Sequence of chain 2.A:
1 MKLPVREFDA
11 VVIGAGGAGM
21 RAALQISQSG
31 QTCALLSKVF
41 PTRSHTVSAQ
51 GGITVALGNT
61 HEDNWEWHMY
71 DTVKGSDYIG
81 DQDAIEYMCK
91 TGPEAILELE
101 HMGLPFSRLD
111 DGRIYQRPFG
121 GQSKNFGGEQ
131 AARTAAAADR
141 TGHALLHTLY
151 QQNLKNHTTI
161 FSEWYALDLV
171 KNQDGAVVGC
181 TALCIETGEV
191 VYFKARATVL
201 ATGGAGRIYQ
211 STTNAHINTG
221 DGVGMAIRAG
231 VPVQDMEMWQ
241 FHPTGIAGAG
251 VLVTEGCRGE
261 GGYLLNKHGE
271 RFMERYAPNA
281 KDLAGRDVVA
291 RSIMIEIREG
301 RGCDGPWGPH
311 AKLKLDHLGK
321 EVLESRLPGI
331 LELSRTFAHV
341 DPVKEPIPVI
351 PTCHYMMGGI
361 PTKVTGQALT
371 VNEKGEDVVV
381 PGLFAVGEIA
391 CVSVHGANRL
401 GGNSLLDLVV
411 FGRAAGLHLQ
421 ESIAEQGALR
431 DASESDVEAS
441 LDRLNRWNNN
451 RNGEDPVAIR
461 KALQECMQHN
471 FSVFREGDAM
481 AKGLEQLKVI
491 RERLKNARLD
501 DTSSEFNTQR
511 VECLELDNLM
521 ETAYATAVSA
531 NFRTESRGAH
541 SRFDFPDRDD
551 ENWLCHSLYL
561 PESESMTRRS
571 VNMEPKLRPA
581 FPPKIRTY

Binding-site contacts:
Ligand atom O5 contacts residue THR254 of chain 2.A at 2.6 Å.
Ligand atom O4 contacts residue GLU255 of chain 2.A at 2.2 Å (salt-bridge).
Ligand atom C1 contacts residue ARG399 of chain 2.A at 3.3 Å.
Ligand atom O4 contacts residue HIS242 of chain 2.A at 3.2 Å.
Ligand atom C4 contacts residue PHE126 of chain 2.A at 4.0 Å (hydrophobic).
Ligand atom C4 contacts residue THR254 of chain 2.A at 3.4 Å.
Ligand atom C1 contacts residue GLY402 of chain 2.A at 3.6 Å.
Ligand atom O4 contacts residue GLY256 of chain 2.A at 4.1 Å.
Ligand atom O3 contacts residue GLY51 of chain 2.A at 3.7 Å.
Ligand atom O2 contacts residue FAD1 of chain 2.G at 3.1 Å (h-bond).
Ligand atom O4 contacts residue ARG286 of chain 2.A at 3.6 Å (salt-bridge).
Ligand atom O4 contacts residue THR254 of chain 2.A at 3.2 Å.
Ligand atom C4 contacts residue HIS242 of chain 2.A at 3.8 Å.
Ligand atom C1 contacts residue GLY401 of chain 2.A at 4.1 Å.
Ligand atom C3 contacts residue PHE126 of chain 2.A at 3.9 Å (hydrophobic).
Ligand atom C4 contacts residue GLU255 of chain 2.A at 3.1 Å.
Ligand atom C1 contacts residue PHE126 of chain 2.A at 4.2 Å (hydrophobic).
Ligand atom C3 contacts residue HIS242 of chain 2.A at 4.0 Å.
Ligand atom O4 contacts residue PHE126 of chain 2.A at 3.8 Å.
Ligand atom C2 contacts residue ARG286 of chain 2.A at 3.7 Å.
Ligand atom O5 contacts residue GLN50 of chain 2.A at 3.8 Å.
Ligand atom C1 contacts residue FAD1 of chain 2.G at 3.5 Å.
Ligand atom O2 contacts residue GLY401 of chain 2.A at 3.3 Å.
Ligand atom O3 contacts residue LEU252 of chain 2.A at 4.1 Å.
Ligand atom O5 contacts residue GLY51 of chain 2.A at 3.3 Å (h-bond).
Ligand atom C2 contacts residue GLU255 of chain 2.A at 3.9 Å.
Ligand atom O1 contacts residue ARG399 of chain 2.A at 2.5 Å (salt-bridge).
Ligand atom O5 contacts residue GLU255 of chain 2.A at 3.3 Å (salt-bridge).
Ligand atom O5 contacts residue LEU252 of chain 2.A at 3.9 Å.
Ligand atom C1 contacts residue HIS354 of chain 2.A at 3.8 Å.
Ligand atom O2 contacts residue ARG399 of chain 2.A at 3.5 Å (salt-bridge).
Ligand atom O3 contacts residue FAD1 of chain 2.G at 2.5 Å (h-bond).
Ligand atom C2 contacts residue HIS242 of chain 2.A at 3.6 Å.
Ligand atom O1 contacts residue HIS354 of chain 2.A at 2.8 Å (h-bond).
Ligand atom O1 contacts residue FAD1 of chain 2.G at 3.3 Å.
Ligand atom C4 contacts residue GLY51 of chain 2.A at 4.0 Å.
Ligand atom C2 contacts residue PHE126 of chain 2.A at 3.5 Å (hydrophobic).
Ligand atom O2 contacts residue PHE126 of chain 2.A at 3.8 Å.
Ligand atom C3 contacts residue FAD1 of chain 2.G at 3.5 Å.
Ligand atom O2 contacts residue GLY402 of chain 2.A at 2.5 Å (h-bond).

A protein and the small-molecule ligand that binds it are described below.
Small molecule (SMILES): O=C([O-])CC(=O)C(=O)O